Sequence of chain 1.A:
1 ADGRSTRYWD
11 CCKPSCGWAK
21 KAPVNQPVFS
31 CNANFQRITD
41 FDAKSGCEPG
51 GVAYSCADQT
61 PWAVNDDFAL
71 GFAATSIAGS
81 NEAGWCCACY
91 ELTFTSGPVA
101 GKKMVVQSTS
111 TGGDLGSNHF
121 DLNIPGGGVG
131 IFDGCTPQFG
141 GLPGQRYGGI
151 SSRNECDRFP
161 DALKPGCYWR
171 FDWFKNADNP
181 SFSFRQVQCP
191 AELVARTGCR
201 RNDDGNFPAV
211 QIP

Binding-site contacts:
Ligand atom C3 contacts residue ARG7 of chain 1.A at 3.4 Å.
Ligand atom O1 contacts residue ASN179 of chain 1.A at 3.2 Å (h-bond).
Ligand atom O5 contacts residue ASN179 of chain 1.A at 3.0 Å (h-bond).
Ligand atom C1 contacts residue ARG7 of chain 1.A at 3.4 Å.
Ligand atom O2 contacts residue GLY128 of chain 1.A at 3.5 Å.
Ligand atom O4 contacts residue ASP121 of chain 1.A at 2.6 Å (salt-bridge).
Ligand atom O4 contacts residue TYR147 of chain 1.A at 3.6 Å.
Ligand atom O4 contacts residue TYR8 of chain 1.A at 3.8 Å.
Ligand atom O6 contacts residue ARG7 of chain 1.A at 3.0 Å (salt-bridge).
Ligand atom O2 contacts residue ARG7 of chain 1.A at 2.9 Å (salt-bridge).
Ligand atom C2 contacts residue ARG7 of chain 1.A at 3.4 Å.
Ligand atom C3 contacts residue TYR8 of chain 1.A at 3.4 Å (hydrophobic).
Ligand atom O3 contacts residue TYR8 of chain 1.A at 3.5 Å.
Ligand atom C6 contacts residue THR6 of chain 1.A at 3.9 Å.
Ligand atom O5 contacts residue TYR147 of chain 1.A at 3.8 Å.
Ligand atom C6 contacts residue ARG7 of chain 1.A at 3.6 Å.
Ligand atom O3 contacts residue VAL129 of chain 1.A at 3.5 Å.
Ligand atom C6 contacts residue ASP121 of chain 1.A at 3.8 Å.
Ligand atom C2 contacts residue TYR147 of chain 1.A at 3.7 Å (hydrophobic).
Ligand atom C3 contacts residue GLY128 of chain 1.A at 3.8 Å.
Ligand atom C2 contacts residue GLY148 of chain 1.A at 4.0 Å.
Ligand atom C3 contacts residue TYR147 of chain 1.A at 4.1 Å (hydrophobic).
Ligand atom O2 contacts residue ARG146 of chain 1.A at 3.9 Å.
Ligand atom C6 contacts residue GLY148 of chain 1.A at 3.7 Å.
Ligand atom C4 contacts residue ASP121 of chain 1.A at 3.6 Å.
Ligand atom O6 contacts residue THR6 of chain 1.A at 3.2 Å.
Ligand atom C5 contacts residue ASP121 of chain 1.A at 3.6 Å.
Ligand atom O4 contacts residue GLY148 of chain 1.A at 3.6 Å.
Ligand atom C5 contacts residue THR6 of chain 1.A at 3.9 Å.
Ligand atom C5 contacts residue GLY148 of chain 1.A at 3.9 Å.
Ligand atom C1 contacts residue TYR147 of chain 1.A at 4.0 Å (hydrophobic).
Ligand atom O2 contacts residue TYR147 of chain 1.A at 3.7 Å.
Ligand atom O2 contacts residue GLY148 of chain 1.A at 3.0 Å (h-bond).
Ligand atom O6 contacts residue ASN179 of chain 1.A at 2.7 Å (h-bond).
Ligand atom C6 contacts residue ASN179 of chain 1.A at 3.6 Å.
Ligand atom O3 contacts residue GLY130 of chain 1.A at 3.3 Å (h-bond).
Ligand atom O3 contacts residue TYR147 of chain 1.A at 4.0 Å.
Ligand atom C1 contacts residue ASN179 of chain 1.A at 3.6 Å.
Ligand atom O3 contacts residue GLY128 of chain 1.A at 3.0 Å (h-bond).
Ligand atom O2 contacts residue GLY127 of chain 1.A at 2.9 Å (h-bond).

This protein binds this small molecule.
Small molecule (SMILES): OC[C@H]1O[C@@H](O[C@H]2[C@H](O)[C@@H](O)[C@H](O)O[C@@H]2CO)[C@H](O)[C@@H](O)[C@@H]1O